This small molecule binds to this protein.
Small molecule (SMILES): CC(=O)N[C@H]1[C@H](O[C@H]2[C@H](O)[C@@H](NC(C)=O)CO[C@@H]2CO)O[C@H](CO)[C@@H](O[C@H]2O[C@H](CO)[C@@H](O)[C@H](O)[C@@H]2O)[C@@H]1O

Binding-site contacts:
Ligand atom O6 contacts residue ALA244 of chain 1.A at 3.1 Å.
Ligand atom O5 contacts residue ALA244 of chain 1.A at 3.6 Å.
Ligand atom C3 contacts residue ASN241 of chain 1.A at 3.8 Å.
Ligand atom O3 contacts residue TRP384 of chain 1.A at 4.4 Å.
Ligand atom C8 contacts residue LYS388 of chain 1.A at 4.4 Å.
Ligand atom C2 contacts residue ASN241 of chain 1.A at 2.4 Å.
Ligand atom C1 contacts residue ALA244 of chain 1.A at 4.2 Å (hydrophobic).
Ligand atom O7 contacts residue ASN241 of chain 1.A at 3.4 Å (h-bond).
Ligand atom O6 contacts residue TRP384 of chain 1.A at 4.3 Å.
Ligand atom C3 contacts residue TRP384 of chain 1.A at 4.4 Å (hydrophobic).
Ligand atom C2 contacts residue TRP384 of chain 1.A at 3.9 Å (hydrophobic).
Ligand atom C1 contacts residue TRP384 of chain 1.A at 4.2 Å (hydrophobic).
Ligand atom C6 contacts residue ALA244 of chain 1.A at 4.3 Å (hydrophobic).
Ligand atom C1 contacts residue ASN241 of chain 1.A at 1.5 Å.
Ligand atom C5 contacts residue ALA244 of chain 1.A at 4.4 Å (hydrophobic).
Ligand atom O5 contacts residue ASN241 of chain 1.A at 2.4 Å (h-bond).
Ligand atom O5 contacts residue TRP384 of chain 1.A at 3.7 Å.
Ligand atom C5 contacts residue ASN241 of chain 1.A at 3.7 Å.
Ligand atom C4 contacts residue TRP384 of chain 1.A at 4.1 Å (hydrophobic).
Ligand atom O7 contacts residue TRP384 of chain 1.A at 3.7 Å.
Ligand atom C6 contacts residue TRP384 of chain 1.A at 4.1 Å (hydrophobic).
Ligand atom C7 contacts residue ASN241 of chain 1.A at 3.4 Å.
Ligand atom C1 contacts residue THR243 of chain 1.A at 4.5 Å.
Ligand atom C5 contacts residue TRP384 of chain 1.A at 4.2 Å (hydrophobic).
Ligand atom O6 contacts residue LYS388 of chain 1.A at 3.7 Å.
Ligand atom N2 contacts residue ASN241 of chain 1.A at 2.9 Å (h-bond).
Ligand atom C4 contacts residue ASN241 of chain 1.A at 4.3 Å.

Sequence of chain 1.A:
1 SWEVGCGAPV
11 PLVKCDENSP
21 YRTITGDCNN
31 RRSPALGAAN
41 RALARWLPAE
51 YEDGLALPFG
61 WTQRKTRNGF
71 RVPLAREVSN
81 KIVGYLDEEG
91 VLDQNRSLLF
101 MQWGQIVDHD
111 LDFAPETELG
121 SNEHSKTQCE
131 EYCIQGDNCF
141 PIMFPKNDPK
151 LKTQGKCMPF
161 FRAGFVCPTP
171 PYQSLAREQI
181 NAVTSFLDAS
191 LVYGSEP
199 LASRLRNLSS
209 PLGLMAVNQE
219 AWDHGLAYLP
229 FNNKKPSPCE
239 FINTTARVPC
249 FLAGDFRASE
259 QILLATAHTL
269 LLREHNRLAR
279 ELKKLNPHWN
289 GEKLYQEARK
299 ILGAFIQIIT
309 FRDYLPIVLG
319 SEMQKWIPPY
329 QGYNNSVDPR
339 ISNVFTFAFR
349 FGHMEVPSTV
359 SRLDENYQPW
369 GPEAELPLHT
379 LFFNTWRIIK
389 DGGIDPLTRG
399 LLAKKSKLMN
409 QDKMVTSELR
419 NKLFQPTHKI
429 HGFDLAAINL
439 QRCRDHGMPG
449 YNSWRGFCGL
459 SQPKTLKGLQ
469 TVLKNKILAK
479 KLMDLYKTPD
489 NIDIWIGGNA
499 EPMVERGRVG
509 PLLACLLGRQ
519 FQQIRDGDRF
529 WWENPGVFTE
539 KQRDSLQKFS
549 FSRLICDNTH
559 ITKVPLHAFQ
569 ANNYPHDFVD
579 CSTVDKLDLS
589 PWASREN